Sequence of chain 1.A:
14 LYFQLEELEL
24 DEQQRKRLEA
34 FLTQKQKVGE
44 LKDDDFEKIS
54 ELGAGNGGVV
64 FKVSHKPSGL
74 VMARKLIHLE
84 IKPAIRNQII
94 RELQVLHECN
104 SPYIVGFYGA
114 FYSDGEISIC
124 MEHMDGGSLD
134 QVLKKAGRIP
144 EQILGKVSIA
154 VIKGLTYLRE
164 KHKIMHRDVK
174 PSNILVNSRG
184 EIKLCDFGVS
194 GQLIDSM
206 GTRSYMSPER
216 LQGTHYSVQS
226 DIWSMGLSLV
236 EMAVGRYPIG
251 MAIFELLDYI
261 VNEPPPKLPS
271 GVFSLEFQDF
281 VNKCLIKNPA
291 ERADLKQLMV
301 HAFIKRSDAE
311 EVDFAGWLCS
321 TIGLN

The protein below binds the small molecule below.
Small molecule (SMILES): O=C(c1cccnc1)c1cc2ccccc2[nH]1

Binding-site contacts:
Ligand atom C3 contacts residue GLY191 of chain 1.A at 3.7 Å.
Ligand atom N15 contacts residue SER193 of chain 1.A at 2.9 Å (h-bond).
Ligand atom C8 contacts residue PHE190 of chain 1.A at 3.8 Å (hydrophobic).
Ligand atom C6 contacts residue PHE190 of chain 1.A at 3.6 Å (hydrophobic).
Ligand atom N15 contacts residue LEU196 of chain 1.A at 3.9 Å.
Ligand atom C4 contacts residue ASP189 of chain 1.A at 3.5 Å.
Ligand atom C9 contacts residue LEU196 of chain 1.A at 3.5 Å (hydrophobic).
Ligand atom C9 contacts residue VAL192 of chain 1.A at 3.7 Å (hydrophobic).
Ligand atom N15 contacts residue PHE190 of chain 1.A at 3.6 Å.
Ligand atom C8 contacts residue ILE197 of chain 1.A at 3.6 Å (hydrophobic).
Ligand atom N16 contacts residue ASP189 of chain 1.A at 3.4 Å.
Ligand atom O17 contacts residue ILE80 of chain 1.A at 3.8 Å.
Ligand atom C11 contacts residue PHE190 of chain 1.A at 3.6 Å (hydrophobic).
Ligand atom C11 contacts residue LEU196 of chain 1.A at 3.7 Å (hydrophobic).
Ligand atom C8 contacts residue GLY191 of chain 1.A at 3.5 Å.
Ligand atom N15 contacts residue GLY191 of chain 1.A at 3.9 Å.
Ligand atom C4 contacts residue ILE122 of chain 1.A at 3.8 Å (hydrophobic).
Ligand atom C3 contacts residue PHE190 of chain 1.A at 4.0 Å (hydrophobic).
Ligand atom C10 contacts residue ASP189 of chain 1.A at 3.2 Å.
Ligand atom C1 contacts residue MET124 of chain 1.A at 3.8 Å (hydrophobic).
Ligand atom C7 contacts residue ASP189 of chain 1.A at 2.9 Å.
Ligand atom C6 contacts residue ASP189 of chain 1.A at 3.5 Å.
Ligand atom C9 contacts residue PHE190 of chain 1.A at 3.5 Å (hydrophobic).
Ligand atom C6 contacts residue LEU99 of chain 1.A at 3.8 Å (hydrophobic).
Ligand atom C3 contacts residue ILE197 of chain 1.A at 3.5 Å (hydrophobic).
Ligand atom C12 contacts residue PHE190 of chain 1.A at 3.8 Å (hydrophobic).
Ligand atom N16 contacts residue PHE190 of chain 1.A at 3.0 Å (h-bond).
Ligand atom C7 contacts residue ILE122 of chain 1.A at 3.6 Å (hydrophobic).
Ligand atom N15 contacts residue VAL192 of chain 1.A at 3.4 Å (h-bond).
Ligand atom C8 contacts residue VAL192 of chain 1.A at 3.7 Å (hydrophobic).
Ligand atom C4 contacts residue MET124 of chain 1.A at 3.6 Å (hydrophobic).
Ligand atom C5 contacts residue MET200 of chain 1.A at 4.0 Å (hydrophobic).
Ligand atom C13 contacts residue ASP189 of chain 1.A at 3.6 Å.
Ligand atom C8 contacts residue SER193 of chain 1.A at 3.3 Å.
Ligand atom C5 contacts residue PHE190 of chain 1.A at 3.8 Å (hydrophobic).
Ligand atom C12 contacts residue ASP189 of chain 1.A at 3.3 Å.
Ligand atom C1 contacts residue ASP189 of chain 1.A at 3.7 Å.
Ligand atom C2 contacts residue ASP189 of chain 1.A at 3.6 Å.
Ligand atom C2 contacts residue PHE190 of chain 1.A at 3.6 Å (hydrophobic).
Ligand atom C13 contacts residue ILE122 of chain 1.A at 4.0 Å (hydrophobic).